Sequence of chain 1.B:
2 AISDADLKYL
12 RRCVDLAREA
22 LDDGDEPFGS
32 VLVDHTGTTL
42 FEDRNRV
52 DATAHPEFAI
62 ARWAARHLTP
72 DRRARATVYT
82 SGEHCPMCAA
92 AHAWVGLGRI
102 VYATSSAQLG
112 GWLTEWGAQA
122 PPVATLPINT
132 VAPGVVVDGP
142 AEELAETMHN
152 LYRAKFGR

Sequence of chain 1.A:
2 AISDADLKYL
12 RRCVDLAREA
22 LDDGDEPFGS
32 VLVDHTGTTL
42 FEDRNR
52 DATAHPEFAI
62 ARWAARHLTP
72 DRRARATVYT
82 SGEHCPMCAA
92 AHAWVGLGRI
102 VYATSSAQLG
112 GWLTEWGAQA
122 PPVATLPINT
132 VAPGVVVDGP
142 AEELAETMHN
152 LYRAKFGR

A small-molecule ligand and the protein it binds are described below.
Small molecule (SMILES): Nc1nc(N)nc(O)n1

Binding-site contacts:
Ligand atom CAH contacts residue HIS56 of chain 1.B at 3.4 Å.
Ligand atom NAF contacts residue HIS56 of chain 1.B at 3.2 Å (h-bond).
Ligand atom OAC contacts residue GLU27 of chain 1.B at 4.1 Å.
Ligand atom NAB contacts residue CYS86 of chain 1.B at 3.5 Å.
Ligand atom NAD contacts residue TRP95 of chain 1.A at 3.7 Å.
Ligand atom NAF contacts residue ZN1 of chain 1.G at 4.1 Å.
Ligand atom OAC contacts residue ASN46 of chain 1.B at 2.8 Å (h-bond).
Ligand atom NAA contacts residue GLU27 of chain 1.B at 3.3 Å (salt-bridge).
Ligand atom CAG contacts residue TRP95 of chain 1.A at 3.9 Å (hydrophobic).
Ligand atom CAG contacts residue GLU27 of chain 1.B at 3.5 Å.
Ligand atom NAB contacts residue ZN1 of chain 1.G at 3.8 Å.
Ligand atom CAG contacts residue HIS56 of chain 1.B at 3.9 Å.
Ligand atom CAH contacts residue ZN1 of chain 1.G at 4.2 Å.
Ligand atom NAB contacts residue GLU84 of chain 1.B at 4.5 Å.
Ligand atom CAG contacts residue PHE29 of chain 1.B at 3.6 Å (hydrophobic).
Ligand atom NAD contacts residue PHE29 of chain 1.B at 3.7 Å.
Ligand atom OAC contacts residue HIS56 of chain 1.B at 3.5 Å.
Ligand atom NAA contacts residue TRP95 of chain 1.A at 3.5 Å.
Ligand atom CAI contacts residue GLU27 of chain 1.B at 3.9 Å.
Ligand atom NAE contacts residue GLU27 of chain 1.B at 2.9 Å (salt-bridge).
Ligand atom CAI contacts residue PHE29 of chain 1.B at 3.4 Å (hydrophobic).
Ligand atom NAA contacts residue PHE29 of chain 1.B at 4.1 Å.
Ligand atom NAE contacts residue ASN46 of chain 1.B at 3.8 Å.
Ligand atom OAC contacts residue PHE29 of chain 1.B at 3.4 Å.
Ligand atom NAE contacts residue HIS56 of chain 1.B at 3.6 Å.
Ligand atom NAB contacts residue HIS56 of chain 1.B at 4.0 Å.
Ligand atom CAI contacts residue ASN46 of chain 1.B at 3.7 Å.
Ligand atom CAH contacts residue PHE29 of chain 1.B at 3.8 Å (hydrophobic).
Ligand atom NAD contacts residue HIS56 of chain 1.B at 3.8 Å.
Ligand atom NAE contacts residue PHE29 of chain 1.B at 3.2 Å.
Ligand atom OAC contacts residue PRO57 of chain 1.B at 4.1 Å.
Ligand atom CAH contacts residue CYS86 of chain 1.B at 4.4 Å (hydrophobic).
Ligand atom NAF contacts residue PHE29 of chain 1.B at 3.8 Å.
Ligand atom NAB contacts residue PHE29 of chain 1.B at 4.1 Å.
Ligand atom CAI contacts residue HIS56 of chain 1.B at 3.5 Å.
Ligand atom CAH contacts residue TRP95 of chain 1.A at 4.5 Å (hydrophobic).